Binding-site contacts:
Ligand atom O62 contacts residue HIS94 of chain 1.G at 3.8 Å.
Ligand atom C23 contacts residue VAL45 of chain 1.G at 3.9 Å (hydrophobic).
Ligand atom O62 contacts residue GLN95 of chain 1.G at 3.8 Å.
Ligand atom C31 contacts residue ZN1 of chain 1.IA at 3.0 Å.
Ligand atom O71 contacts residue HIS94 of chain 1.G at 2.8 Å (h-bond).
Ligand atom O31 contacts residue HIS222 of chain 1.G at 2.8 Å (h-bond).
Ligand atom N4 contacts residue HIS222 of chain 1.G at 3.4 Å (h-bond).
Ligand atom O31 contacts residue CYS180 of chain 1.G at 3.4 Å.
Ligand atom C22 contacts residue HIS222 of chain 1.G at 3.5 Å.
Ligand atom C22 contacts residue VAL45 of chain 1.G at 3.8 Å (hydrophobic).
Ligand atom C5 contacts residue ASP96 of chain 1.G at 3.8 Å.
Ligand atom C7 contacts residue HIS94 of chain 1.G at 3.2 Å.
Ligand atom O32 contacts residue LYS183 of chain 1.G at 3.2 Å (salt-bridge).
Ligand atom O71 contacts residue ASP96 of chain 1.G at 3.5 Å (salt-bridge).
Ligand atom O72 contacts residue ZN1 of chain 1.HA at 3.0 Å.
Ligand atom O71 contacts residue ZN1 of chain 1.IA at 3.7 Å.
Ligand atom O31 contacts residue ZN1 of chain 1.IA at 2.5 Å.
Ligand atom O72 contacts residue HIS161 of chain 1.G at 3.4 Å.
Ligand atom N4 contacts residue ZN1 of chain 1.IA at 2.2 Å.
Ligand atom C5 contacts residue ZN1 of chain 1.IA at 3.1 Å.
Ligand atom C31 contacts residue LYS183 of chain 1.G at 3.5 Å.
Ligand atom O32 contacts residue GLY191 of chain 1.G at 3.6 Å.
Ligand atom C2 contacts residue ZN1 of chain 1.IA at 3.7 Å.
Ligand atom O71 contacts residue HIS161 of chain 1.G at 3.8 Å.
Ligand atom O71 contacts residue HIS92 of chain 1.G at 3.9 Å.
Ligand atom O31 contacts residue LYS183 of chain 1.G at 3.0 Å (salt-bridge).
Ligand atom O71 contacts residue ZN1 of chain 1.HA at 2.1 Å.
Ligand atom C7 contacts residue ZN1 of chain 1.HA at 2.8 Å.
Ligand atom O72 contacts residue ASN192 of chain 1.G at 2.8 Å (h-bond).
Ligand atom C3 contacts residue ZN1 of chain 1.IA at 2.7 Å.
Ligand atom O62 contacts residue ASP96 of chain 1.G at 3.2 Å (salt-bridge).
Ligand atom C62 contacts residue TRP65 of chain 1.G at 3.6 Å (hydrophobic).
Ligand atom C3 contacts residue HIS222 of chain 1.G at 3.2 Å.
Ligand atom N4 contacts residue ASP96 of chain 1.G at 3.6 Å.
Ligand atom C31 contacts residue HIS222 of chain 1.G at 3.1 Å.
Ligand atom C7 contacts residue ASN192 of chain 1.G at 3.8 Å.
Ligand atom O31 contacts residue HIS161 of chain 1.G at 3.7 Å.
Ligand atom O32 contacts residue ASN192 of chain 1.G at 3.5 Å (h-bond).
Ligand atom O72 contacts residue HIS94 of chain 1.G at 3.1 Å (h-bond).
Ligand atom C2 contacts residue HIS222 of chain 1.G at 3.8 Å.

Sequence of chain 1.G:
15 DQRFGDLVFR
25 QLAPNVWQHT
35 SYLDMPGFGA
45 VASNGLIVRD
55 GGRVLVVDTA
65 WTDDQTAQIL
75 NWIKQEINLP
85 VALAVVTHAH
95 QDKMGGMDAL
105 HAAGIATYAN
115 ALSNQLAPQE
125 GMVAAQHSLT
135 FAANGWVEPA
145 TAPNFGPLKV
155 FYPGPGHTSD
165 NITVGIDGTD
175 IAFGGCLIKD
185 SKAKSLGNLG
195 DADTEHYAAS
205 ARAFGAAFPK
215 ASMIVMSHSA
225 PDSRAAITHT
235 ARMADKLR

The small molecule below binds the protein below.
Small molecule (SMILES): [H]/N=C/NCCSC1=C(C(=O)O)N[C@@H]([C@H](C(=O)O)[C@@H](C)O)C1